The protein below binds the small molecule below.
Small molecule (SMILES): CC(C)C[C@H](N)C(=O)N[C@@H](Cc1ccc(OP(=O)(O)O)cc1)C(=O)N[C@H](C=O)CC(=O)O

Sequence of chain 1.B:
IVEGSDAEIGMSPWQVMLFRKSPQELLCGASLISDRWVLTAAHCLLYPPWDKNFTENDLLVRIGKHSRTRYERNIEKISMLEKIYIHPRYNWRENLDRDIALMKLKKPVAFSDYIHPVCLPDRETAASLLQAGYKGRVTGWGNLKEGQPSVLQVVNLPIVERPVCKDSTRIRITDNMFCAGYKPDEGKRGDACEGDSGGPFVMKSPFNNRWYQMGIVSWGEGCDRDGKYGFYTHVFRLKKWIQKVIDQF

Binding-site contacts:
Ligand atom O1P contacts residue LYS247 of chain 1.B at 2.9 Å (salt-bridge).
Ligand atom OD1 contacts residue ASN184 of chain 1.B at 3.2 Å (h-bond).
Ligand atom OD1 contacts residue ARG98 of chain 1.B at 2.9 Å (salt-bridge).
Ligand atom CG contacts residue LYS248 of chain 1.B at 4.1 Å.
Ligand atom CG contacts residue LEU246 of chain 1.B at 4.1 Å (hydrophobic).
Ligand atom C contacts residue ARG245 of chain 1.B at 3.9 Å.
Ligand atom O3P contacts residue ARG123 of chain 1.B at 3.3 Å (salt-bridge).
Ligand atom OH contacts residue PHE244 of chain 1.B at 3.0 Å.
Ligand atom CB contacts residue LEU246 of chain 1.B at 3.7 Å (hydrophobic).
Ligand atom N contacts residue ARG245 of chain 1.B at 3.9 Å.
Ligand atom OD2 contacts residue LEU246 of chain 1.B at 4.0 Å.
Ligand atom CE2 contacts residue PHE244 of chain 1.B at 3.9 Å (hydrophobic).
Ligand atom O contacts residue PHE244 of chain 1.B at 3.5 Å.
Ligand atom C contacts residue ARG245 of chain 1.B at 3.8 Å.
Ligand atom O2P contacts residue LYS248 of chain 1.B at 2.7 Å (salt-bridge).
Ligand atom O contacts residue ARG245 of chain 1.B at 3.8 Å.
Ligand atom CB contacts residue ARG245 of chain 1.B at 3.9 Å.
Ligand atom CB contacts residue ARG245 of chain 1.B at 3.6 Å.
Ligand atom CE1 contacts residue PHE244 of chain 1.B at 3.2 Å (hydrophobic).
Ligand atom P contacts residue LYS247 of chain 1.B at 4.1 Å.
Ligand atom N contacts residue ARG245 of chain 1.B at 3.0 Å (salt-bridge).
Ligand atom OD2 contacts residue ARG98 of chain 1.B at 2.8 Å (salt-bridge).
Ligand atom CD1 contacts residue LYS248 of chain 1.B at 3.9 Å.
Ligand atom OD1 contacts residue ARG245 of chain 1.B at 3.8 Å.
Ligand atom CD1 contacts residue ARG245 of chain 1.B at 3.7 Å.
Ligand atom CE2 contacts residue LYS248 of chain 1.B at 3.7 Å.
Ligand atom CZ contacts residue PHE244 of chain 1.B at 3.2 Å (hydrophobic).
Ligand atom CA contacts residue ARG245 of chain 1.B at 3.6 Å.
Ligand atom CD1 contacts residue PHE244 of chain 1.B at 3.3 Å (hydrophobic).
Ligand atom OH contacts residue LYS247 of chain 1.B at 3.7 Å.
Ligand atom CG contacts residue ASN184 of chain 1.B at 3.8 Å.
Ligand atom CA contacts residue ARG245 of chain 1.B at 3.5 Å.
Ligand atom CD1 contacts residue PHE244 of chain 1.B at 4.1 Å (hydrophobic).
Ligand atom O contacts residue ARG245 of chain 1.B at 3.7 Å.
Ligand atom CD2 contacts residue LYS248 of chain 1.B at 3.9 Å.
Ligand atom CB contacts residue ASN184 of chain 1.B at 3.6 Å.
Ligand atom CG contacts residue ARG98 of chain 1.B at 3.3 Å.
Ligand atom CZ contacts residue LYS248 of chain 1.B at 3.9 Å.
Ligand atom O1P contacts residue PHE244 of chain 1.B at 4.1 Å.
Ligand atom CD1 contacts residue ARG123 of chain 1.B at 3.3 Å.